Sequence of chain 1.C:
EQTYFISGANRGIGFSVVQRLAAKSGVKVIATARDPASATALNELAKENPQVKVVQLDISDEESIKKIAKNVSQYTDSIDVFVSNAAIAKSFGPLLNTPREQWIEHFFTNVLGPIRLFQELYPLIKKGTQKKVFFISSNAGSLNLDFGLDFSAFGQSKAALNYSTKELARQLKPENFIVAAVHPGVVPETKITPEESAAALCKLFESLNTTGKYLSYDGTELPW

A small-molecule ligand and the protein it binds are described below.
Small molecule (SMILES): O=C1C=C2C(=CCO[C@@H]2O)O1

Binding-site contacts:
Ligand atom OAD contacts residue GLU106 of chain 1.C at 3.5 Å.
Ligand atom CAG contacts residue PHE109 of chain 1.C at 3.6 Å (hydrophobic).
Ligand atom OAB contacts residue SER61 of chain 1.C at 3.0 Å (h-bond).
Ligand atom CAE contacts residue ILE105 of chain 1.C at 4.4 Å (hydrophobic).
Ligand atom OAD contacts residue THR110 of chain 1.C at 2.9 Å (h-bond).
Ligand atom CAG contacts residue SER61 of chain 1.C at 3.5 Å.
Ligand atom OAD contacts residue PHE109 of chain 1.C at 3.8 Å.
Ligand atom CAK contacts residue GLU106 of chain 1.C at 4.3 Å.
Ligand atom OAA contacts residue PHE109 of chain 1.C at 3.8 Å.
Ligand atom CAF contacts residue ILE105 of chain 1.C at 4.0 Å (hydrophobic).
Ligand atom OAB contacts residue PHE109 of chain 1.C at 3.4 Å.
Ligand atom CAI contacts residue PHE109 of chain 1.C at 3.7 Å (hydrophobic).
Ligand atom CAJ contacts residue PHE109 of chain 1.C at 3.8 Å (hydrophobic).
Ligand atom CAK contacts residue THR110 of chain 1.C at 3.9 Å.
Ligand atom CAK contacts residue PHE109 of chain 1.C at 3.5 Å (hydrophobic).
Ligand atom CAE contacts residue PHE109 of chain 1.C at 3.7 Å (hydrophobic).
Ligand atom CAJ contacts residue ILE105 of chain 1.C at 4.2 Å (hydrophobic).
Ligand atom CAJ contacts residue GLU106 of chain 1.C at 4.0 Å.
Ligand atom CAH contacts residue PHE109 of chain 1.C at 4.2 Å (hydrophobic).
Ligand atom OAC contacts residue ILE105 of chain 1.C at 4.4 Å.
Ligand atom CAK contacts residue SER61 of chain 1.C at 4.0 Å.
Ligand atom OAD contacts residue SER61 of chain 1.C at 3.5 Å.
Ligand atom CAI contacts residue SER61 of chain 1.C at 3.4 Å.
Ligand atom CAF contacts residue PHE109 of chain 1.C at 3.9 Å (hydrophobic).